Sequence of chain 1.A:
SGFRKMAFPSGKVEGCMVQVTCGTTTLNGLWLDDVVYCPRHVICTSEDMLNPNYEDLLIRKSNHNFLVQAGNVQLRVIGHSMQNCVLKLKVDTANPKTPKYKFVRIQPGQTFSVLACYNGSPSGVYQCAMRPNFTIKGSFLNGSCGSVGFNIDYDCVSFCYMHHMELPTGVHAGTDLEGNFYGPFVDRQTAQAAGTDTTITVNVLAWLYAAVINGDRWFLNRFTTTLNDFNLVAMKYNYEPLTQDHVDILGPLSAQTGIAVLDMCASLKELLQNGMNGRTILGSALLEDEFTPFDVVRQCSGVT

A protein and the small-molecule ligand that binds it are described below.
Small molecule (SMILES): Cc1c(N)cncc1NC(=O)Cc1cccc(C#N)c1

Sequence of chain 2.A:
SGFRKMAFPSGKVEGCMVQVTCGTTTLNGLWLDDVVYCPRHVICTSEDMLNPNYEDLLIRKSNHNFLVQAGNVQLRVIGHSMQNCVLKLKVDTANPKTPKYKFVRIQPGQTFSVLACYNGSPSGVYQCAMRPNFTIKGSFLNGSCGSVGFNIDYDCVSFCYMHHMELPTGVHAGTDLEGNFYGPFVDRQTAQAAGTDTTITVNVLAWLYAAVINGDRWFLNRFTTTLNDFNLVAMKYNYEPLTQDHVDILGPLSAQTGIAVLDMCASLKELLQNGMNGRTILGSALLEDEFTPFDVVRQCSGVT

Binding-site contacts:
Ligand atom N3 contacts residue ASP187 of chain 2.A at 3.0 Å.
Ligand atom C10 contacts residue DMS1 of chain 2.E at 3.5 Å.
Ligand atom N contacts residue GLU166 of chain 2.A at 3.4 Å (salt-bridge).
Ligand atom C4 contacts residue GLU166 of chain 2.A at 3.7 Å.
Ligand atom C13 contacts residue MET165 of chain 2.A at 3.7 Å (hydrophobic).
Ligand atom C2 contacts residue LEU141 of chain 2.A at 3.5 Å (hydrophobic).
Ligand atom N1 contacts residue PHE140 of chain 2.A at 3.8 Å.
Ligand atom C3 contacts residue LEU141 of chain 2.A at 3.7 Å (hydrophobic).
Ligand atom O contacts residue GLU166 of chain 2.A at 3.0 Å (salt-bridge).
Ligand atom N3 contacts residue HIS164 of chain 2.A at 3.5 Å.
Ligand atom C9 contacts residue GLN189 of chain 2.A at 3.4 Å.
Ligand atom C14 contacts residue HIS41 of chain 2.A at 3.8 Å.
Ligand atom O contacts residue MET165 of chain 2.A at 3.5 Å.
Ligand atom C13 contacts residue HIS41 of chain 2.A at 3.4 Å.
Ligand atom C10 contacts residue GLN189 of chain 2.A at 3.6 Å.
Ligand atom C12 contacts residue MET49 of chain 2.A at 3.7 Å (hydrophobic).
Ligand atom C13 contacts residue ASP187 of chain 2.A at 3.6 Å.
Ligand atom C13 contacts residue HIS164 of chain 2.A at 3.5 Å.
Ligand atom C12 contacts residue MET165 of chain 2.A at 3.7 Å (hydrophobic).
Ligand atom C11 contacts residue ARG188 of chain 2.A at 3.7 Å.
Ligand atom C2 contacts residue PHE140 of chain 2.A at 3.7 Å (hydrophobic).
Ligand atom N1 contacts residue GLU166 of chain 2.A at 3.7 Å.
Ligand atom C3 contacts residue GLU166 of chain 2.A at 3.5 Å.
Ligand atom N contacts residue ASN142 of chain 2.A at 3.6 Å.
Ligand atom C3 contacts residue PHE140 of chain 2.A at 3.3 Å (hydrophobic).
Ligand atom N1 contacts residue HIS163 of chain 2.A at 2.8 Å (h-bond).
Ligand atom C12 contacts residue HIS164 of chain 2.A at 3.8 Å.
Ligand atom C10 contacts residue MET49 of chain 2.A at 3.6 Å (hydrophobic).
Ligand atom C14 contacts residue HIS164 of chain 2.A at 3.3 Å.
Ligand atom N contacts residue PHE140 of chain 2.A at 3.3 Å (h-bond).
Ligand atom C11 contacts residue MET165 of chain 2.A at 3.6 Å (hydrophobic).
Ligand atom N3 contacts residue HIS41 of chain 2.A at 3.3 Å (h-bond).
Ligand atom C10 contacts residue ARG188 of chain 2.A at 3.8 Å.
Ligand atom C11 contacts residue MET49 of chain 2.A at 3.3 Å (hydrophobic).
Ligand atom C2 contacts residue GLU166 of chain 2.A at 3.7 Å.
Ligand atom C9 contacts residue DMS1 of chain 2.E at 3.8 Å.
Ligand atom C2 contacts residue ASN142 of chain 2.A at 3.7 Å.
Ligand atom N contacts residue LEU141 of chain 2.A at 3.5 Å.
Ligand atom C4 contacts residue HIS163 of chain 2.A at 3.4 Å.
Ligand atom N1 contacts residue SER144 of chain 2.A at 3.6 Å.